A small-molecule ligand and the protein it binds are described below.
Small molecule (SMILES): CC(C)C[C@H](NC(=O)[C@@H](NC(=O)[C@@H]1CCCN1C(=O)[C@@H](N)CO)C(C)C)C(=O)N[C@@H](C)C(=O)N[C@@H](CCC(=O)O)C(=O)N[C@@H](CC(=O)O)C(=O)N[C@H](C=O)COP(=O)(O)O

Binding-site contacts:
Ligand atom C contacts residue ASN140 of chain 1.A at 3.8 Å.
Ligand atom CB contacts residue ARG137 of chain 1.A at 3.1 Å.
Ligand atom O contacts residue LYS118 of chain 1.A at 2.7 Å (salt-bridge).
Ligand atom CG1 contacts residue ASP138 of chain 1.A at 3.7 Å.
Ligand atom CA contacts residue ARG137 of chain 1.A at 3.5 Å.
Ligand atom C contacts residue LYS118 of chain 1.A at 3.4 Å.
Ligand atom N contacts residue LEU139 of chain 1.A at 2.6 Å (h-bond).
Ligand atom O contacts residue LEU139 of chain 1.A at 2.7 Å (h-bond).
Ligand atom O3P contacts residue THR115 of chain 1.A at 2.8 Å (h-bond).
Ligand atom O3P contacts residue THR114 of chain 1.A at 3.6 Å.
Ligand atom O2P contacts residue LYS155 of chain 1.A at 3.3 Å.
Ligand atom CB contacts residue LYS154 of chain 1.A at 3.7 Å.
Ligand atom CA contacts residue LEU139 of chain 1.A at 3.2 Å (hydrophobic).
Ligand atom CB contacts residue ASP138 of chain 1.A at 3.2 Å.
Ligand atom O1P contacts residue LYS155 of chain 1.A at 2.5 Å (salt-bridge).
Ligand atom OD1 contacts residue ARG121 of chain 1.A at 2.3 Å (salt-bridge).
Ligand atom O2P contacts residue THR114 of chain 1.A at 2.5 Å (h-bond).
Ligand atom CB contacts residue LYS155 of chain 1.A at 3.7 Å.
Ligand atom N contacts residue LEU139 of chain 1.A at 3.1 Å (h-bond).
Ligand atom CG contacts residue LEU139 of chain 1.A at 3.7 Å (hydrophobic).
Ligand atom CA contacts residue ASP138 of chain 1.A at 3.6 Å.
Ligand atom CA contacts residue LYS155 of chain 1.A at 3.6 Å.
Ligand atom CB contacts residue LEU139 of chain 1.A at 3.1 Å (hydrophobic).
Ligand atom P contacts residue THR114 of chain 1.A at 3.8 Å.
Ligand atom CD1 contacts residue LEU162 of chain 1.A at 3.7 Å (hydrophobic).
Ligand atom N contacts residue ASP138 of chain 1.A at 2.9 Å (salt-bridge).
Ligand atom C contacts residue ASP138 of chain 1.A at 3.8 Å.
Ligand atom OD1 contacts residue ARG137 of chain 1.A at 2.9 Å (salt-bridge).
Ligand atom CG contacts residue ARG137 of chain 1.A at 3.3 Å.
Ligand atom O contacts residue ASN140 of chain 1.A at 3.0 Å.
Ligand atom O1P contacts residue CYS113 of chain 1.A at 3.6 Å (h-bond).
Ligand atom CG contacts residue ARG121 of chain 1.A at 3.4 Å.
Ligand atom O contacts residue MET141 of chain 1.A at 3.0 Å (h-bond).
Ligand atom OD1 contacts residue LYS155 of chain 1.A at 3.3 Å (salt-bridge).
Ligand atom O contacts residue MET141 of chain 1.A at 3.3 Å.
Ligand atom O1P contacts residue ARG121 of chain 1.A at 3.5 Å (salt-bridge).
Ligand atom O contacts residue LYS155 of chain 1.A at 3.4 Å.
Ligand atom C contacts residue LEU139 of chain 1.A at 3.7 Å (hydrophobic).
Ligand atom O contacts residue ASP138 of chain 1.A at 3.6 Å.
Ligand atom C contacts residue LEU139 of chain 1.A at 3.6 Å (hydrophobic).

Sequence of chain 1.A:
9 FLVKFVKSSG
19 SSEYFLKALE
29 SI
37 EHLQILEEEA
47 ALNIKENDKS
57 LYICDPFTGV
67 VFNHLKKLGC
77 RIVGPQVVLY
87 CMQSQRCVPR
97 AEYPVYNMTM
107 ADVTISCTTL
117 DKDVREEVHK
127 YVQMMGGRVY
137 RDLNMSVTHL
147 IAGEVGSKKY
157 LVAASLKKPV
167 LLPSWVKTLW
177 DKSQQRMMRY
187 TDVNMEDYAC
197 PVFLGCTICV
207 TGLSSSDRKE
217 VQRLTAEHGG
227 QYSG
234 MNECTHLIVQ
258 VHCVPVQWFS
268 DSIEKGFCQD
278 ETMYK